Sequence of chain 1.A:
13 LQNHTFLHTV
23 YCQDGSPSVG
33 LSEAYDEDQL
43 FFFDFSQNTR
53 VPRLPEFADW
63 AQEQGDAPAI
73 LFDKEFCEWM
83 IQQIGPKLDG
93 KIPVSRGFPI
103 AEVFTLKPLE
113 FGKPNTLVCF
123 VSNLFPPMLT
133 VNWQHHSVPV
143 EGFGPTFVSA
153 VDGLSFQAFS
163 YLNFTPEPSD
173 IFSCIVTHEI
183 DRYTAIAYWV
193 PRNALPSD

Binding-site contacts:
Ligand atom C7 contacts residue ASN15 of chain 1.A at 2.9 Å.
Ligand atom C7 contacts residue LYS20 of chain 1.B at 4.4 Å.
Ligand atom C8 contacts residue LEU13 of chain 1.A at 3.3 Å (hydrophobic).
Ligand atom C8 contacts residue ASN15 of chain 1.A at 3.9 Å.
Ligand atom C6 contacts residue LYS20 of chain 1.B at 4.3 Å.
Ligand atom C5 contacts residue ASN15 of chain 1.A at 3.7 Å.
Ligand atom O5 contacts residue LYS20 of chain 1.B at 3.5 Å.
Ligand atom O7 contacts residue ASN15 of chain 1.A at 3.1 Å (h-bond).
Ligand atom C8 contacts residue LYS20 of chain 1.B at 3.5 Å.
Ligand atom C3 contacts residue ASN15 of chain 1.A at 3.7 Å.
Ligand atom C2 contacts residue ASN15 of chain 1.A at 2.4 Å.
Ligand atom C5 contacts residue LYS20 of chain 1.B at 3.8 Å.
Ligand atom N2 contacts residue ASN15 of chain 1.A at 2.5 Å (h-bond).
Ligand atom C8 contacts residue GLN14 of chain 1.A at 4.0 Å.
Ligand atom O6 contacts residue LEU12 of chain 1.B at 4.3 Å.
Ligand atom C6 contacts residue ASN15 of chain 1.A at 4.2 Å.
Ligand atom C6 contacts residue LEU12 of chain 1.B at 3.5 Å (hydrophobic).
Ligand atom C7 contacts residue LEU13 of chain 1.A at 4.4 Å (hydrophobic).
Ligand atom C1 contacts residue ASN15 of chain 1.A at 1.5 Å.
Ligand atom C4 contacts residue ASN15 of chain 1.A at 4.3 Å.
Ligand atom O5 contacts residue LEU12 of chain 1.B at 4.4 Å.
Ligand atom O5 contacts residue ASN15 of chain 1.A at 2.4 Å (h-bond).

The protein below binds the small molecule below.
Small molecule (SMILES): CC(=O)N[C@H]1[C@@H](O[C@H]2[C@H](O)[C@@H](NC(C)=O)CO[C@@H]2CO)O[C@H](CO)[C@@H](O[C@@H]2O[C@H](CO)[C@@H](O)[C@H](O[C@@H]3O[C@H](CO)[C@@H](O)[C@H](O)[C@@H]3O)[C@@H]2O)[C@@H]1O

Sequence of chain 1.B:
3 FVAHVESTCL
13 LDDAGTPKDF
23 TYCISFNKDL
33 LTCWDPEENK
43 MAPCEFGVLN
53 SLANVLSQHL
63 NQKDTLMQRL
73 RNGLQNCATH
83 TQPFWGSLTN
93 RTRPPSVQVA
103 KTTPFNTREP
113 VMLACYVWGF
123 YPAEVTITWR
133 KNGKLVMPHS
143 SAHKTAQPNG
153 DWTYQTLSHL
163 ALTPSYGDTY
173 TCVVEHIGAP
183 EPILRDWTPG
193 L